Binding-site contacts:
Ligand atom O3' contacts residue SER51 of chain 15.C at 3.3 Å (h-bond).
Ligand atom OP2 contacts residue TYR85 of chain 29.C at 2.6 Å (h-bond).
Ligand atom OP2 contacts residue LYS57 of chain 15.C at 3.5 Å (salt-bridge).
Ligand atom OP1 contacts residue ASN55 of chain 15.C at 3.0 Å (h-bond).
Ligand atom O5' contacts residue LYS57 of chain 15.C at 2.8 Å (salt-bridge).
Ligand atom C4' contacts residue ARG49 of chain 15.C at 3.6 Å.
Ligand atom N6 contacts residue THR59 of chain 29.C at 2.7 Å (h-bond).
Ligand atom O4' contacts residue LYS61 of chain 29.C at 3.7 Å.
Ligand atom OP1 contacts residue LYS89 of chain 15.C at 3.5 Å (salt-bridge).
Ligand atom OP2 contacts residue LYS57 of chain 15.C at 3.0 Å (salt-bridge).
Ligand atom N9 contacts residue LYS61 of chain 29.C at 3.8 Å.
Ligand atom OP2 contacts residue LYS43 of chain 29.C at 2.7 Å (salt-bridge).
Ligand atom C5' contacts residue LYS57 of chain 15.C at 3.8 Å.
Ligand atom N7 contacts residue TYR85 of chain 29.C at 3.8 Å.
Ligand atom N6 contacts residue THR45 of chain 29.C at 2.8 Å (h-bond).
Ligand atom C8 contacts residue LYS61 of chain 29.C at 3.6 Å.
Ligand atom OP1 contacts residue SER51 of chain 15.C at 2.7 Å (h-bond).
Ligand atom P contacts residue SER51 of chain 15.C at 3.2 Å.
Ligand atom N1 contacts residue THR59 of chain 29.C at 3.4 Å.
Ligand atom C6 contacts residue THR45 of chain 29.C at 3.4 Å.
Ligand atom OP2 contacts residue LYS89 of chain 15.C at 3.5 Å (salt-bridge).
Ligand atom O5' contacts residue ARG49 of chain 15.C at 3.6 Å (salt-bridge).
Ligand atom OP2 contacts residue THR91 of chain 15.C at 3.7 Å.
Ligand atom C5 contacts residue THR45 of chain 29.C at 3.4 Å.
Ligand atom N6 contacts residue CYS46 of chain 29.C at 3.6 Å (h-bond).
Ligand atom O3' contacts residue ARG49 of chain 15.C at 3.6 Å (salt-bridge).
Ligand atom OP1 contacts residue ARG49 of chain 15.C at 2.6 Å (salt-bridge).
Ligand atom O5' contacts residue LYS89 of chain 15.C at 3.2 Å (salt-bridge).
Ligand atom N7 contacts residue LYS61 of chain 29.C at 3.4 Å.
Ligand atom OP2 contacts residue SER51 of chain 15.C at 3.3 Å (h-bond).
Ligand atom C5' contacts residue ARG49 of chain 15.C at 2.6 Å.
Ligand atom C2 contacts residue SER47 of chain 29.C at 3.2 Å.
Ligand atom OP1 contacts residue SER52 of chain 15.C at 3.1 Å.
Ligand atom OP1 contacts residue ASN55 of chain 15.C at 3.2 Å.
Ligand atom N7 contacts residue THR45 of chain 29.C at 2.7 Å (h-bond).
Ligand atom OP1 contacts residue LYS57 of chain 15.C at 2.9 Å.
Ligand atom C6 contacts residue THR59 of chain 29.C at 3.5 Å.
Ligand atom P contacts residue LYS57 of chain 15.C at 3.1 Å.
Ligand atom N1 contacts residue SER47 of chain 29.C at 2.7 Å (h-bond).
Ligand atom P contacts residue ARG49 of chain 15.C at 3.7 Å.

Sequence of chain 15.C:
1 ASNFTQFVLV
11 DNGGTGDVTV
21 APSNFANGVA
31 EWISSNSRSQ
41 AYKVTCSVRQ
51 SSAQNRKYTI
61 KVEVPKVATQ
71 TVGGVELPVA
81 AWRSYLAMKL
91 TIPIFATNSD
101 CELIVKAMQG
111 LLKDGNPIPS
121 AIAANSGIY

Sequence of chain 29.C:
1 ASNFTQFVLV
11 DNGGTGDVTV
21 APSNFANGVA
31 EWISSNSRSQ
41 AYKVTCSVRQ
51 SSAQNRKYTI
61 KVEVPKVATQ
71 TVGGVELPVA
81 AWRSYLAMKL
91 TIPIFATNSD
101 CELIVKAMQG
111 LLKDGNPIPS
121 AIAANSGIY

The small molecule below binds the protein below.
Small molecule (SMILES): Nc1ccn([C@@H]2O[C@H](CO[P](=O)(O)O[C@H]3[C@@H](O)[C@H](n4cnc5c(N)ncnc54)O[C@@H]3CO[P](=O)(O)O[C@H]3[C@@H](O)[C@H](n4cnc5c(=O)nc(N)[nH]c54)O[C@@H]3CO[P](=O)(O)O[C@H]3[C@@H](O)[C@H](n4cnc5c(N)ncnc54)O[C@@H]3CO[P](=O)(O)O[C@H]3[C@@H](O)[C@H](n4cnc5c(N)ncnc54)O[C@@H]3CO[P](=O)(O)O[C@H]3[C@@H](O)[C@H](n4ccc(=O)[nH]c4=O)O[C@@H]3CO[P](=O)(O)O[C@H]3[C@@H](O)[C@H](n4ccc(N)nc4=O)O[C@@H]3CO[P](=O)(O)O[C@H]3[C@@H](O)[C@H](n4ccc(=O)[nH]c4=O)O[C@@H]3CO[P](=O)(O)O[C@H]3[C@@H](O)[C@H](n4cnc5c(=O)nc(N)[nH]c54)O[C@@H]3CO)[C@@H](O)[C@H]2O)c(=O)n1